Sequence of chain 3.A:
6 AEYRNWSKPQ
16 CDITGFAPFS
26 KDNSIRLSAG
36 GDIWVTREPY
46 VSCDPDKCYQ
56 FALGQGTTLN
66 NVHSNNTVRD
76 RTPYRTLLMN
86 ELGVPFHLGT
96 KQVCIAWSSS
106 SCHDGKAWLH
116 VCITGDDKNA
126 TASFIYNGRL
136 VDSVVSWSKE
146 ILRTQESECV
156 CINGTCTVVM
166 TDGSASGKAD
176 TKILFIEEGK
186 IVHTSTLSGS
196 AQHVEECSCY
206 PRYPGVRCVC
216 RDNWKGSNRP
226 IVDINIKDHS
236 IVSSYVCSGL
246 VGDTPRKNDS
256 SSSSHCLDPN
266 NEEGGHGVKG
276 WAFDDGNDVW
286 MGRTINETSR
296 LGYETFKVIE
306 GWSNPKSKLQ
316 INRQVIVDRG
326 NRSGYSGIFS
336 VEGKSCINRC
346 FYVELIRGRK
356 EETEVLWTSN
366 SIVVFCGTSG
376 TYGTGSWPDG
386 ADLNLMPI

A small-molecule ligand and the protein it binds are described below.
Small molecule (SMILES): CC(=O)N[C@@H]1[C@@H](O)[C@H](O)[C@@H](CO)O[C@H]1O

Binding-site contacts:
Ligand atom C2 contacts residue ASN70 of chain 3.A at 2.4 Å.
Ligand atom O6 contacts residue ASN71 of chain 3.A at 3.2 Å (h-bond).
Ligand atom C8 contacts residue LEU361 of chain 3.A at 3.8 Å (hydrophobic).
Ligand atom C7 contacts residue ASN70 of chain 3.A at 3.6 Å.
Ligand atom C1 contacts residue ASN71 of chain 3.A at 4.0 Å.
Ligand atom C4 contacts residue ASN70 of chain 3.A at 4.2 Å.
Ligand atom O5 contacts residue ASN71 of chain 3.A at 3.0 Å (h-bond).
Ligand atom N2 contacts residue ASN70 of chain 3.A at 2.9 Å (h-bond).
Ligand atom C3 contacts residue ASN70 of chain 3.A at 3.8 Å.
Ligand atom O5 contacts residue ASN70 of chain 3.A at 2.4 Å (h-bond).
Ligand atom O7 contacts residue ASN70 of chain 3.A at 3.9 Å.
Ligand atom N2 contacts residue LEU361 of chain 3.A at 4.3 Å.
Ligand atom C6 contacts residue ASN71 of chain 3.A at 2.8 Å.
Ligand atom C5 contacts residue ASN70 of chain 3.A at 3.6 Å.
Ligand atom C1 contacts residue ASN70 of chain 3.A at 1.4 Å.
Ligand atom C5 contacts residue ASN71 of chain 3.A at 3.4 Å.